Sequence of chain 1.A:
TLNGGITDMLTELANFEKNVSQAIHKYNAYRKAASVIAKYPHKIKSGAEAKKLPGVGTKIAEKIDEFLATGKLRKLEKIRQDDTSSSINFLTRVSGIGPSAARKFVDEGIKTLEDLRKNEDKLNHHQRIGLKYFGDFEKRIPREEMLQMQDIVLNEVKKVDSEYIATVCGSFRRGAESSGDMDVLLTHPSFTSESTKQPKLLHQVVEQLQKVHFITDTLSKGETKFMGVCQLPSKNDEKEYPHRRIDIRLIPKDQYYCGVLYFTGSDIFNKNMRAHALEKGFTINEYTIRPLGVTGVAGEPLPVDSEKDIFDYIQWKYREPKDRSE

Binding-site contacts:
Ligand atom PB contacts residue MG1 of chain 1.F at 3.1 Å.
Ligand atom N7 contacts residue ASP276 of chain 1.A at 3.4 Å.
Ligand atom O3' contacts residue THR273 of chain 1.A at 3.5 Å (h-bond).
Ligand atom C5' contacts residue ASP192 of chain 1.A at 3.5 Å.
Ligand atom O2B contacts residue SER180 of chain 1.A at 3.3 Å (h-bond).
Ligand atom O2B contacts residue GLY179 of chain 1.A at 3.3 Å.
Ligand atom O1B contacts residue ARG183 of chain 1.A at 2.9 Å (salt-bridge).
Ligand atom O3G contacts residue SER188 of chain 1.A at 3.6 Å.
Ligand atom O2B contacts residue MG1 of chain 1.F at 1.9 Å.
Ligand atom O1A contacts residue MG1 of chain 1.F at 1.9 Å.
Ligand atom PA contacts residue NA1 of chain 1.G at 3.5 Å.
Ligand atom C3B contacts residue MG1 of chain 1.F at 3.6 Å.
Ligand atom PG contacts residue MG1 of chain 1.F at 3.1 Å.
Ligand atom C2' contacts residue GLY274 of chain 1.A at 3.5 Å.
Ligand atom N3 contacts residue TYR271 of chain 1.A at 3.5 Å.
Ligand atom C3B2 contacts residue ARG183 of chain 1.A at 3.3 Å.
Ligand atom O2B contacts residue ASP192 of chain 1.A at 2.9 Å (salt-bridge).
Ligand atom C1' contacts residue TYR271 of chain 1.A at 3.4 Å (hydrophobic).
Ligand atom PG contacts residue GLY189 of chain 1.A at 3.4 Å.
Ligand atom N2 contacts residue ARG283 of chain 1.A at 3.1 Å (salt-bridge).
Ligand atom C2' contacts residue ASN279 of chain 1.A at 3.6 Å.
Ligand atom O3' contacts residue ARG183 of chain 1.A at 3.4 Å (salt-bridge).
Ligand atom C5 contacts residue ASP276 of chain 1.A at 3.6 Å.
Ligand atom O3G contacts residue GLY189 of chain 1.A at 2.9 Å (h-bond).
Ligand atom O3G contacts residue MG1 of chain 1.F at 3.5 Å.
Ligand atom C4' contacts residue PHE272 of chain 1.A at 3.5 Å (hydrophobic).
Ligand atom O3G contacts residue SER180 of chain 1.A at 2.6 Å (h-bond).
Ligand atom N2 contacts residue ASN279 of chain 1.A at 3.6 Å.
Ligand atom PA contacts residue MG1 of chain 1.F at 3.2 Å.
Ligand atom O1G contacts residue MG1 of chain 1.F at 2.0 Å.
Ligand atom O1G contacts residue ASP190 of chain 1.A at 2.7 Å (salt-bridge).
Ligand atom O5' contacts residue NA1 of chain 1.G at 3.6 Å.
Ligand atom O1A contacts residue NA1 of chain 1.G at 2.6 Å (h-bond).
Ligand atom O1A contacts residue ASP190 of chain 1.A at 3.2 Å (salt-bridge).
Ligand atom O3A contacts residue MG1 of chain 1.F at 3.5 Å.
Ligand atom O3' contacts residue GLY274 of chain 1.A at 3.4 Å.
Ligand atom O1A contacts residue ASP192 of chain 1.A at 2.8 Å (salt-bridge).
Ligand atom N3 contacts residue ASN279 of chain 1.A at 3.0 Å (h-bond).
Ligand atom C2' contacts residue TYR271 of chain 1.A at 3.3 Å (hydrophobic).
Ligand atom O2G contacts residue GLY189 of chain 1.A at 3.0 Å (h-bond).

This protein binds this small molecule.
Small molecule (SMILES): C[C@H](P(=O)(O)O)[P](=O)(O)O[P](=O)(O)OC[C@H]1O[C@@H](n2cnc3c(=O)[nH]c(N)nc32)C[C@@H]1O